Sequence of chain 1.A:
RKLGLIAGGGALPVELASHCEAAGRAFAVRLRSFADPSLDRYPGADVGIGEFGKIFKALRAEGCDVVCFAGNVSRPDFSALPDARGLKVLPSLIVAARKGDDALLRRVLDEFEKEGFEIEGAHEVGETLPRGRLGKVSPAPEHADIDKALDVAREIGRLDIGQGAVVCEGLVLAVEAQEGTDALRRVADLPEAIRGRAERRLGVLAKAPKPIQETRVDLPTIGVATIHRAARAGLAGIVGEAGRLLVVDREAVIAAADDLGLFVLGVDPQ

This small molecule binds to this protein.
Small molecule (SMILES): CCCCCCCCCCC[C@@H](O)CC(=O)N[C@H]1[C@@H](OP(=O)(O)O)O[C@H](CO)[C@@H](O)[C@@H]1OC(=O)C[C@H](O)CCCCCCCCCCC

Binding-site contacts:
Ligand atom C26 contacts residue PHE57 of chain 1.A at 4.0 Å (hydrophobic).
Ligand atom C36 contacts residue VAL78 of chain 1.A at 3.8 Å (hydrophobic).
Ligand atom C26 contacts residue ILE60 of chain 1.A at 3.9 Å (hydrophobic).
Ligand atom O44 contacts residue GLY76 of chain 1.A at 2.9 Å (h-bond).
Ligand atom C22 contacts residue PHE74 of chain 1.A at 3.6 Å (hydrophobic).
Ligand atom C23 contacts residue ILE54 of chain 1.A at 3.6 Å (hydrophobic).
Ligand atom C39 contacts residue PRO81 of chain 1.A at 3.8 Å (hydrophobic).
Ligand atom C20 contacts residue LEU111 of chain 1.A at 3.7 Å (hydrophobic).
Ligand atom C26 contacts residue ILE54 of chain 1.A at 3.7 Å (hydrophobic).
Ligand atom C19 contacts residue VAL78 of chain 1.A at 3.9 Å (hydrophobic).
Ligand atom C35 contacts residue SER79 of chain 1.A at 3.7 Å.
Ligand atom C36 contacts residue SER79 of chain 1.A at 3.6 Å.
Ligand atom C17 contacts residue GLY76 of chain 1.A at 3.8 Å.
Ligand atom C27 contacts residue ILE60 of chain 1.A at 3.8 Å (hydrophobic).
Ligand atom C40 contacts residue ILE54 of chain 1.A at 3.5 Å (hydrophobic).
Ligand atom C16 contacts residue GLY76 of chain 1.A at 3.7 Å.
Ligand atom C27 contacts residue GLU56 of chain 1.A at 3.5 Å.
Ligand atom C37 contacts residue LEU110 of chain 1.A at 3.7 Å (hydrophobic).
Ligand atom C19 contacts residue LEU111 of chain 1.A at 3.8 Å (hydrophobic).
Ligand atom C41 contacts residue ILE54 of chain 1.A at 3.6 Å (hydrophobic).
Ligand atom C35 contacts residue ARG80 of chain 1.A at 3.5 Å.
Ligand atom C25 contacts residue ILE54 of chain 1.A at 3.5 Å (hydrophobic).
Ligand atom C18 contacts residue VAL78 of chain 1.A at 3.9 Å (hydrophobic).
Ligand atom C27 contacts residue PHE57 of chain 1.A at 3.9 Å (hydrophobic).
Ligand atom C27 contacts residue GLY53 of chain 1.A at 3.6 Å.
Ligand atom O44 contacts residue PHE74 of chain 1.A at 3.4 Å (h-bond).
Ligand atom C22 contacts residue VAL114 of chain 1.A at 3.8 Å (hydrophobic).
Ligand atom O43 contacts residue VAL78 of chain 1.A at 4.0 Å.
Ligand atom C33 contacts residue LEU111 of chain 1.A at 3.8 Å (hydrophobic).
Ligand atom C39 contacts residue ILE54 of chain 1.A at 3.8 Å (hydrophobic).
Ligand atom C36 contacts residue ARG80 of chain 1.A at 3.8 Å.
Ligand atom C33 contacts residue ASP107 of chain 1.A at 3.8 Å.
Ligand atom C24 contacts residue VAL114 of chain 1.A at 3.9 Å (hydrophobic).
Ligand atom C27 contacts residue VAL52 of chain 1.A at 3.8 Å (hydrophobic).
Ligand atom C25 contacts residue LEU36 of chain 1.A at 4.0 Å (hydrophobic).
Ligand atom C8 contacts residue GLY76 of chain 1.A at 3.7 Å.
Ligand atom O44 contacts residue ALA75 of chain 1.A at 3.8 Å.
Ligand atom C32 contacts residue VAL78 of chain 1.A at 3.5 Å (hydrophobic).
Ligand atom C41 contacts residue LEU99 of chain 1.A at 3.8 Å (hydrophobic).
Ligand atom C24 contacts residue ILE54 of chain 1.A at 3.5 Å (hydrophobic).